Binding-site contacts:
Ligand atom C3 contacts residue ASN801 of chain 1.B at 3.8 Å.
Ligand atom C6 contacts residue SER803 of chain 1.B at 4.2 Å.
Ligand atom O7 contacts residue LYS795 of chain 1.B at 4.0 Å.
Ligand atom C5 contacts residue SER803 of chain 1.B at 3.7 Å.
Ligand atom C1 contacts residue ASN801 of chain 1.B at 1.4 Å.
Ligand atom N2 contacts residue ASN801 of chain 1.B at 2.9 Å (h-bond).
Ligand atom O7 contacts residue ASN801 of chain 1.B at 3.7 Å.
Ligand atom C1 contacts residue SER803 of chain 1.B at 3.9 Å.
Ligand atom C2 contacts residue ASN801 of chain 1.B at 2.5 Å.
Ligand atom C7 contacts residue ASN801 of chain 1.B at 3.5 Å.
Ligand atom O5 contacts residue ASN801 of chain 1.B at 2.3 Å (h-bond).
Ligand atom O6 contacts residue GLN804 of chain 1.B at 3.6 Å.
Ligand atom C5 contacts residue ASN801 of chain 1.B at 3.6 Å.
Ligand atom O5 contacts residue SER803 of chain 1.B at 3.8 Å.
Ligand atom C4 contacts residue ASN801 of chain 1.B at 4.2 Å.
Ligand atom O6 contacts residue SER803 of chain 1.B at 4.0 Å.

A protein and the small-molecule ligand that binds it are described below.
Small molecule (SMILES): CC(=O)N[C@H]1[C@H](O[C@H]2[C@H](O)[C@@H](NC(C)=O)CO[C@@H]2CO)O[C@H](CO)[C@@H](O)[C@@H]1O

Sequence of chain 1.B:
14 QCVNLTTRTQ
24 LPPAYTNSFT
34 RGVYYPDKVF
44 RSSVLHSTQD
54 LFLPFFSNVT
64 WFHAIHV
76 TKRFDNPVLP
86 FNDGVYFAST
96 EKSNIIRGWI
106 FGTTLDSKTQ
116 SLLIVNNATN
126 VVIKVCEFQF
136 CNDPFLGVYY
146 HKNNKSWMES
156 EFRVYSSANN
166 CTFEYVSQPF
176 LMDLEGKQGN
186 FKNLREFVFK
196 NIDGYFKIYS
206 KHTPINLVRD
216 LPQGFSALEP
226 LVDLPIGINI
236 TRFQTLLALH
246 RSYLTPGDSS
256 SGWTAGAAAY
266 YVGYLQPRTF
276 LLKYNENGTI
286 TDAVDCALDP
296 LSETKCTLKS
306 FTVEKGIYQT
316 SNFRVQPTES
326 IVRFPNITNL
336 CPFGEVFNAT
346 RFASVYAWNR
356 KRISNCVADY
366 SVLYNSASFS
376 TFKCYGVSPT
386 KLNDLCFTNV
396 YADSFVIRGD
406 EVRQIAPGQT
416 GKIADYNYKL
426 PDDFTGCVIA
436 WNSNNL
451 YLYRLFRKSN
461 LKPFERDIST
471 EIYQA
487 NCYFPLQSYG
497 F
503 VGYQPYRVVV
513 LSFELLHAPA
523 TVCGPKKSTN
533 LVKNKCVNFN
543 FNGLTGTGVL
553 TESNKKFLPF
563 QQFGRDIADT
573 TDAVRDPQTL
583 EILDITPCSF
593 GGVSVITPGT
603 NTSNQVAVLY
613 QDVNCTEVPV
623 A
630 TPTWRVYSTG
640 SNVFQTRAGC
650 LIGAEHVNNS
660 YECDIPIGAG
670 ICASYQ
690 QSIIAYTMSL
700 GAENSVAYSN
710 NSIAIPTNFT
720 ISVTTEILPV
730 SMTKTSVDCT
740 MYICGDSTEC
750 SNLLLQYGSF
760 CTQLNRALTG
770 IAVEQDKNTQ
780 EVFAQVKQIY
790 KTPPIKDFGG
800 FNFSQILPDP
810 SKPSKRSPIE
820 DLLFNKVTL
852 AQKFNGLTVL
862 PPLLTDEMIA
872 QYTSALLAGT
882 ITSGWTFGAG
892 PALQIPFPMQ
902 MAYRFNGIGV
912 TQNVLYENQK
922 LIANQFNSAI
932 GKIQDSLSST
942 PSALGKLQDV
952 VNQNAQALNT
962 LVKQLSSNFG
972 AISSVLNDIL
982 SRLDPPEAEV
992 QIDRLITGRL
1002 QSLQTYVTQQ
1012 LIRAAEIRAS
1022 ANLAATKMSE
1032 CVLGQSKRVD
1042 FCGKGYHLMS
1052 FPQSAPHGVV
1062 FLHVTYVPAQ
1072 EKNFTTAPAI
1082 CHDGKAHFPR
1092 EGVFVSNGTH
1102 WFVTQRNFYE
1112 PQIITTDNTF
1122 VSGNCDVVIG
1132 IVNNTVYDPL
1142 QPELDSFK